Binding-site contacts:
Ligand atom C2 contacts residue TRP277 of chain 1.A at 3.8 Å (hydrophobic).
Ligand atom C6 contacts residue THR180 of chain 1.A at 3.7 Å.
Ligand atom C4 contacts residue GLN168 of chain 1.A at 4.0 Å.
Ligand atom O2 contacts residue LYS280 of chain 1.A at 3.6 Å.
Ligand atom C1 contacts residue TRP170 of chain 1.A at 3.6 Å (hydrophobic).
Ligand atom O3 contacts residue GLN168 of chain 1.A at 4.0 Å.
Ligand atom O3 contacts residue UDP1 of chain 1.F at 2.5 Å (h-bond).
Ligand atom C5 contacts residue TRP170 of chain 1.A at 3.9 Å (hydrophobic).
Ligand atom C3 contacts residue TRP170 of chain 1.A at 3.9 Å (hydrophobic).
Ligand atom C5 contacts residue TRP235 of chain 1.A at 3.7 Å (hydrophobic).
Ligand atom O6 contacts residue TYR199 of chain 1.A at 3.9 Å.
Ligand atom C1 contacts residue GLN168 of chain 1.A at 3.9 Å.
Ligand atom O6 contacts residue ASP261 of chain 1.A at 4.2 Å.
Ligand atom O4 contacts residue GLN168 of chain 1.A at 3.9 Å.
Ligand atom O3 contacts residue TRP171 of chain 1.A at 2.9 Å (h-bond).
Ligand atom C4 contacts residue TRP235 of chain 1.A at 3.9 Å (hydrophobic).
Ligand atom C2 contacts residue GLN168 of chain 1.A at 3.9 Å.
Ligand atom O4 contacts residue TRP277 of chain 1.A at 4.0 Å.
Ligand atom O6 contacts residue TRP235 of chain 1.A at 3.8 Å.
Ligand atom O5 contacts residue GLN168 of chain 1.A at 3.3 Å (h-bond).
Ligand atom C3 contacts residue TRP235 of chain 1.A at 4.0 Å (hydrophobic).
Ligand atom O1 contacts residue TRP170 of chain 1.A at 4.0 Å.
Ligand atom C6 contacts residue GLN238 of chain 1.A at 3.4 Å.
Ligand atom C6 contacts residue TRP235 of chain 1.A at 3.7 Å (hydrophobic).
Ligand atom O4 contacts residue GLN168 of chain 1.A at 3.0 Å (h-bond).
Ligand atom C6 contacts residue GLN168 of chain 1.A at 4.1 Å.
Ligand atom O3 contacts residue LYS280 of chain 1.A at 4.2 Å.
Ligand atom O4 contacts residue GLN238 of chain 1.A at 2.9 Å (h-bond).
Ligand atom O6 contacts residue THR180 of chain 1.A at 3.0 Å (h-bond).
Ligand atom O2 contacts residue TRP277 of chain 1.A at 3.3 Å.
Ligand atom O2 contacts residue TRP171 of chain 1.A at 3.2 Å.
Ligand atom C6 contacts residue TYR199 of chain 1.A at 3.5 Å (hydrophobic).
Ligand atom C5 contacts residue GLN238 of chain 1.A at 4.1 Å.
Ligand atom C3 contacts residue UDP1 of chain 1.F at 3.5 Å.
Ligand atom O2 contacts residue TRP170 of chain 1.A at 4.2 Å.
Ligand atom O6 contacts residue TRP171 of chain 1.A at 4.1 Å.
Ligand atom O6 contacts residue TRP170 of chain 1.A at 4.2 Å.
Ligand atom C4 contacts residue GLN238 of chain 1.A at 3.5 Å.
Ligand atom C5 contacts residue GLN168 of chain 1.A at 4.0 Å.
Ligand atom C3 contacts residue TRP171 of chain 1.A at 3.8 Å (hydrophobic).

Sequence of chain 1.A:
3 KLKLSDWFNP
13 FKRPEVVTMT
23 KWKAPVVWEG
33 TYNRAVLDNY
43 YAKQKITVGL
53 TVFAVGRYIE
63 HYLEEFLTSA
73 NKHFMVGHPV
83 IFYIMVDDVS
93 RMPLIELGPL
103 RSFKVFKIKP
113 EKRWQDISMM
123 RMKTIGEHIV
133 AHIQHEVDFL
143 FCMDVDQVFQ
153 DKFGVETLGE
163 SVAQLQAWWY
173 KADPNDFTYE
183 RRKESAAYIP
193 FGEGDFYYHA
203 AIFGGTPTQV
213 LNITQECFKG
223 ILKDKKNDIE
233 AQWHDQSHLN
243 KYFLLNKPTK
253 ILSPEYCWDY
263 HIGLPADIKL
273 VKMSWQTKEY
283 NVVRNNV

This small molecule binds to this protein.
Small molecule (SMILES): OC[C@H]1O[C@@H](O[C@H]2[C@H](O)[C@@H](O)[C@H](O)O[C@@H]2CO)[C@H](O)[C@@H](O)[C@H]1O